This small molecule binds to this protein.
Small molecule (SMILES): CC(=O)N[C@H]1[C@H](O[C@H]2[C@H](O)[C@@H](NC(C)=O)CO[C@@H]2CO)O[C@H](CO)[C@@H](O[C@@H]2O[C@H](CO)[C@@H](O)[C@H](O)[C@@H]2O)[C@@H]1O

Sequence of chain 1.E:
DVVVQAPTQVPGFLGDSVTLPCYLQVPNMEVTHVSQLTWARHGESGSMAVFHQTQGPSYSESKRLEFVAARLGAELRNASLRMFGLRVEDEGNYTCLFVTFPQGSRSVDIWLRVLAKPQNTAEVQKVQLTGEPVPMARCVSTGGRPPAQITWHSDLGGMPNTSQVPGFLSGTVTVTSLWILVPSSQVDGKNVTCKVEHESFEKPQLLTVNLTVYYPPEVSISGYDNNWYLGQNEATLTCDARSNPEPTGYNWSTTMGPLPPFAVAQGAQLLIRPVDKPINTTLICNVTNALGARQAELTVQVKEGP

Binding-site contacts:
Ligand atom C1 contacts residue ASN237 of chain 1.E at 1.4 Å.
Ligand atom C2 contacts residue ASN237 of chain 1.E at 2.6 Å.
Ligand atom N2 contacts residue GLY216 of chain 1.E at 2.6 Å (h-bond).
Ligand atom C2 contacts residue GLY216 of chain 1.E at 3.9 Å.
Ligand atom O6 contacts residue ASN237 of chain 1.E at 4.4 Å.
Ligand atom C7 contacts residue ASN218 of chain 1.E at 3.4 Å.
Ligand atom N2 contacts residue ASN218 of chain 1.E at 4.4 Å.
Ligand atom C8 contacts residue ASN218 of chain 1.E at 2.8 Å.
Ligand atom N2 contacts residue ASN237 of chain 1.E at 3.1 Å (h-bond).
Ligand atom C4 contacts residue ASN237 of chain 1.E at 4.3 Å.
Ligand atom C5 contacts residue ASN237 of chain 1.E at 3.6 Å.
Ligand atom O7 contacts residue NAG1 of chain 1.I at 3.7 Å.
Ligand atom C8 contacts residue GLY216 of chain 1.E at 2.1 Å.
Ligand atom C1 contacts residue GLY216 of chain 1.E at 4.3 Å.
Ligand atom C8 contacts residue LYS217 of chain 1.E at 3.9 Å.
Ligand atom O7 contacts residue GLY216 of chain 1.E at 3.9 Å.
Ligand atom O7 contacts residue ASN237 of chain 1.E at 3.8 Å.
Ligand atom C7 contacts residue GLY216 of chain 1.E at 2.7 Å.
Ligand atom C7 contacts residue ASN237 of chain 1.E at 3.7 Å.
Ligand atom C3 contacts residue ASN237 of chain 1.E at 3.9 Å.
Ligand atom O7 contacts residue ASN218 of chain 1.E at 3.5 Å (h-bond).
Ligand atom C8 contacts residue NAG1 of chain 1.I at 4.3 Å.
Ligand atom C7 contacts residue NAG1 of chain 1.I at 4.4 Å.
Ligand atom O5 contacts residue ASN237 of chain 1.E at 2.3 Å (h-bond).